Binding-site contacts:
Ligand atom C10 contacts residue THR164 of chain 1.A at 3.6 Å.
Ligand atom C06 contacts residue PRO71 of chain 1.A at 3.4 Å (hydrophobic).
Ligand atom O12 contacts residue THR20 of chain 1.A at 3.2 Å (h-bond).
Ligand atom O08 contacts residue GLN135 of chain 1.A at 3.6 Å.
Ligand atom O09 contacts residue GLN135 of chain 1.A at 3.4 Å (h-bond).
Ligand atom O09 contacts residue PRO72 of chain 1.A at 4.0 Å.
Ligand atom C05 contacts residue GLN135 of chain 1.A at 3.6 Å.
Ligand atom C05 contacts residue PRO71 of chain 1.A at 3.6 Å (hydrophobic).
Ligand atom C07 contacts residue THR140 of chain 1.A at 3.4 Å.
Ligand atom O09 contacts residue THR140 of chain 1.A at 2.9 Å (h-bond).
Ligand atom C07 contacts residue THR227 of chain 1.A at 3.8 Å.
Ligand atom O11 contacts residue GLY163 of chain 1.A at 3.4 Å.
Ligand atom C05 contacts residue PHE229 of chain 1.A at 3.8 Å (hydrophobic).
Ligand atom O09 contacts residue PRO71 of chain 1.A at 3.9 Å.
Ligand atom O12 contacts residue ALA21 of chain 1.A at 3.0 Å (h-bond).
Ligand atom O08 contacts residue THR227 of chain 1.A at 2.8 Å (h-bond).
Ligand atom O11 contacts residue THR164 of chain 1.A at 2.8 Å (h-bond).
Ligand atom C04 contacts residue PRO71 of chain 1.A at 4.0 Å (hydrophobic).
Ligand atom C04 contacts residue PHE229 of chain 1.A at 3.8 Å (hydrophobic).
Ligand atom C04 contacts residue GLN135 of chain 1.A at 3.9 Å.
Ligand atom O08 contacts residue THR140 of chain 1.A at 2.6 Å (h-bond).
Ligand atom O09 contacts residue THR139 of chain 1.A at 3.4 Å.
Ligand atom C03 contacts residue THR164 of chain 1.A at 3.8 Å.
Ligand atom C04 contacts residue ASN182 of chain 1.A at 3.7 Å.
Ligand atom C10 contacts residue ALA21 of chain 1.A at 3.7 Å (hydrophobic).
Ligand atom C05 contacts residue ASN182 of chain 1.A at 3.7 Å.
Ligand atom C04 contacts residue THR164 of chain 1.A at 4.0 Å.
Ligand atom C01 contacts residue PRO71 of chain 1.A at 3.5 Å (hydrophobic).
Ligand atom C01 contacts residue GLN135 of chain 1.A at 3.3 Å.
Ligand atom O11 contacts residue TYR15 of chain 1.A at 3.6 Å.
Ligand atom O12 contacts residue GLY19 of chain 1.A at 3.4 Å.
Ligand atom C02 contacts residue GLN135 of chain 1.A at 3.6 Å.
Ligand atom C02 contacts residue PRO71 of chain 1.A at 3.9 Å (hydrophobic).
Ligand atom O08 contacts residue PRO71 of chain 1.A at 4.0 Å.
Ligand atom O12 contacts residue THR164 of chain 1.A at 4.0 Å.
Ligand atom C06 contacts residue GLN135 of chain 1.A at 3.3 Å.
Ligand atom C02 contacts residue TYR15 of chain 1.A at 3.6 Å (hydrophobic).
Ligand atom C03 contacts residue ALA21 of chain 1.A at 3.9 Å (hydrophobic).
Ligand atom C07 contacts residue GLN135 of chain 1.A at 3.2 Å.
Ligand atom C07 contacts residue PRO71 of chain 1.A at 3.6 Å (hydrophobic).

The protein below binds the small molecule below.
Small molecule (SMILES): O=C(O)c1ccc(C(=O)O)cc1

Sequence of chain 1.A:
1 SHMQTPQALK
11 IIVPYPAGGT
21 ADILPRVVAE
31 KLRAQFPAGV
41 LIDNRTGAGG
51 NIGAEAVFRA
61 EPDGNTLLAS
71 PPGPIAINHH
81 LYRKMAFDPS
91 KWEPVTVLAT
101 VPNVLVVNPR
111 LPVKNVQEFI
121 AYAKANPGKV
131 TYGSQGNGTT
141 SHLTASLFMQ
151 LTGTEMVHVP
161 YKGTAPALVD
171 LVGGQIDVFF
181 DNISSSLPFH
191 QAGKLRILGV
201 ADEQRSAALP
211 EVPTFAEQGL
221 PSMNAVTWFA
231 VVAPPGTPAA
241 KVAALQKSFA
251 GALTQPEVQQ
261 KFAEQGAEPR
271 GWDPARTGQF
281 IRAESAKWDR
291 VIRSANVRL